Sequence of chain 1.B:
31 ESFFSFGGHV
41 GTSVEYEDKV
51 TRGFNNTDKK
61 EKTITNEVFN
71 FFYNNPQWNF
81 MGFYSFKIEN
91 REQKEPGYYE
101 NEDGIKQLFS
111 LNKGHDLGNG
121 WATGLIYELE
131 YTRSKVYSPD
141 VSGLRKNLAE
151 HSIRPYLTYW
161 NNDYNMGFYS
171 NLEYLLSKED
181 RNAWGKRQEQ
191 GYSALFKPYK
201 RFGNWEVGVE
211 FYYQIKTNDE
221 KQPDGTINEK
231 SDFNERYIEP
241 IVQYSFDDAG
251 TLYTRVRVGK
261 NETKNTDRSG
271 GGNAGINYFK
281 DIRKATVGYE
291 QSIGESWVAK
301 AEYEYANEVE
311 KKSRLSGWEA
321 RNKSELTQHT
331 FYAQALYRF

Binding-site contacts:
Ligand atom C1 contacts residue ASN228 of chain 1.B at 3.8 Å.
Ligand atom C1 contacts residue GLU95 of chain 1.B at 3.6 Å.
Ligand atom C1 contacts residue GLY271 of chain 1.B at 3.6 Å.
Ligand atom O2 contacts residue ASN273 of chain 1.B at 3.1 Å (h-bond).
Ligand atom C1 contacts residue GLU100 of chain 1.B at 3.7 Å.
Ligand atom O4 contacts residue C8E1 of chain 1.CA at 3.8 Å.
Ligand atom C2 contacts residue GLU100 of chain 1.B at 3.3 Å.
Ligand atom O3 contacts residue GLU220 of chain 1.B at 2.6 Å (salt-bridge).
Ligand atom O3 contacts residue GLU100 of chain 1.B at 3.9 Å.
Ligand atom O2 contacts residue TRP318 of chain 1.B at 3.6 Å.
Ligand atom C1 contacts residue TRP184 of chain 1.B at 3.9 Å (hydrophobic).
Ligand atom O3 contacts residue GLN93 of chain 1.B at 3.0 Å (h-bond).
Ligand atom C2 contacts residue GLU95 of chain 1.B at 3.2 Å.
Ligand atom O2 contacts residue GLN93 of chain 1.B at 3.7 Å.
Ligand atom C4 contacts residue TRP184 of chain 1.B at 3.8 Å (hydrophobic).
Ligand atom O2 contacts residue GLU100 of chain 1.B at 2.7 Å (salt-bridge).
Ligand atom O2 contacts residue GLU95 of chain 1.B at 2.7 Å (salt-bridge).
Ligand atom C4 contacts residue TRP318 of chain 1.B at 3.5 Å (hydrophobic).
Ligand atom C3 contacts residue TRP318 of chain 1.B at 3.8 Å (hydrophobic).
Ligand atom O6 contacts residue GLN222 of chain 1.B at 3.9 Å.
Ligand atom C4 contacts residue TYR98 of chain 1.B at 3.8 Å (hydrophobic).
Ligand atom O5 contacts residue GLY271 of chain 1.B at 3.9 Å.
Ligand atom O6 contacts residue TRP318 of chain 1.B at 3.4 Å.
Ligand atom O3 contacts residue ASN273 of chain 1.B at 3.5 Å (h-bond).
Ligand atom O6 contacts residue GLY271 of chain 1.B at 3.4 Å.
Ligand atom O2 contacts residue ASN228 of chain 1.B at 3.4 Å.
Ligand atom C2 contacts residue GLU220 of chain 1.B at 3.8 Å.
Ligand atom O3 contacts residue TRP184 of chain 1.B at 3.6 Å.
Ligand atom C1 contacts residue TRP318 of chain 1.B at 3.8 Å (hydrophobic).
Ligand atom C4 contacts residue ASN228 of chain 1.B at 3.9 Å.
Ligand atom C2 contacts residue TRP184 of chain 1.B at 3.7 Å (hydrophobic).
Ligand atom C1 contacts residue TYR98 of chain 1.B at 3.4 Å (hydrophobic).
Ligand atom C2 contacts residue GLN93 of chain 1.B at 3.8 Å.
Ligand atom C6 contacts residue TRP184 of chain 1.B at 3.3 Å (hydrophobic).
Ligand atom O3 contacts residue TYR98 of chain 1.B at 3.7 Å.
Ligand atom O6 contacts residue TYR98 of chain 1.B at 3.4 Å.
Ligand atom O2 contacts residue GLU220 of chain 1.B at 3.8 Å.
Ligand atom C3 contacts residue GLU220 of chain 1.B at 3.5 Å.
Ligand atom O2 contacts residue ARG181 of chain 1.B at 3.6 Å (salt-bridge).
Ligand atom O3 contacts residue TRP318 of chain 1.B at 3.5 Å.

The small molecule below binds the protein below.
Small molecule (SMILES): OC[C@H]1O[C@@H]2O[C@H]3[C@H](O)[C@@H](O)[C@@H](O[C@H]4[C@H](O)[C@@H](O)[C@@H](O[C@H]5[C@H](O)[C@@H](O)[C@@H](O[C@H]6[C@H](O)[C@@H](O)[C@@H](O[C@H]7[C@H](O)[C@@H](O)[C@@H](O[C@H]1[C@H](O)[C@H]2O)O[C@@H]7CO)O[C@@H]6CO)O[C@@H]5CO)O[C@@H]4CO)O[C@@H]3CO